This protein binds this small molecule.
Small molecule (SMILES): CC(=O)N[C@@H]1[C@@H](O)[C@H](O)[C@@H](CO)O[C@H]1O

Binding-site contacts:
Ligand atom N2 contacts residue ASN1131 of chain 1.F at 2.9 Å (h-bond).
Ligand atom O7 contacts residue ASN1131 of chain 1.F at 3.7 Å.
Ligand atom C3 contacts residue ASN1131 of chain 1.F at 3.8 Å.
Ligand atom C2 contacts residue ASN1131 of chain 1.F at 2.5 Å.
Ligand atom O5 contacts residue ASN1131 of chain 1.F at 2.4 Å (h-bond).
Ligand atom C4 contacts residue ASN1131 of chain 1.F at 4.2 Å.
Ligand atom C5 contacts residue ASN1131 of chain 1.F at 3.6 Å.
Ligand atom C1 contacts residue ASN1131 of chain 1.F at 1.4 Å.
Ligand atom C7 contacts residue ASN1131 of chain 1.F at 3.5 Å.

Sequence of chain 1.F:
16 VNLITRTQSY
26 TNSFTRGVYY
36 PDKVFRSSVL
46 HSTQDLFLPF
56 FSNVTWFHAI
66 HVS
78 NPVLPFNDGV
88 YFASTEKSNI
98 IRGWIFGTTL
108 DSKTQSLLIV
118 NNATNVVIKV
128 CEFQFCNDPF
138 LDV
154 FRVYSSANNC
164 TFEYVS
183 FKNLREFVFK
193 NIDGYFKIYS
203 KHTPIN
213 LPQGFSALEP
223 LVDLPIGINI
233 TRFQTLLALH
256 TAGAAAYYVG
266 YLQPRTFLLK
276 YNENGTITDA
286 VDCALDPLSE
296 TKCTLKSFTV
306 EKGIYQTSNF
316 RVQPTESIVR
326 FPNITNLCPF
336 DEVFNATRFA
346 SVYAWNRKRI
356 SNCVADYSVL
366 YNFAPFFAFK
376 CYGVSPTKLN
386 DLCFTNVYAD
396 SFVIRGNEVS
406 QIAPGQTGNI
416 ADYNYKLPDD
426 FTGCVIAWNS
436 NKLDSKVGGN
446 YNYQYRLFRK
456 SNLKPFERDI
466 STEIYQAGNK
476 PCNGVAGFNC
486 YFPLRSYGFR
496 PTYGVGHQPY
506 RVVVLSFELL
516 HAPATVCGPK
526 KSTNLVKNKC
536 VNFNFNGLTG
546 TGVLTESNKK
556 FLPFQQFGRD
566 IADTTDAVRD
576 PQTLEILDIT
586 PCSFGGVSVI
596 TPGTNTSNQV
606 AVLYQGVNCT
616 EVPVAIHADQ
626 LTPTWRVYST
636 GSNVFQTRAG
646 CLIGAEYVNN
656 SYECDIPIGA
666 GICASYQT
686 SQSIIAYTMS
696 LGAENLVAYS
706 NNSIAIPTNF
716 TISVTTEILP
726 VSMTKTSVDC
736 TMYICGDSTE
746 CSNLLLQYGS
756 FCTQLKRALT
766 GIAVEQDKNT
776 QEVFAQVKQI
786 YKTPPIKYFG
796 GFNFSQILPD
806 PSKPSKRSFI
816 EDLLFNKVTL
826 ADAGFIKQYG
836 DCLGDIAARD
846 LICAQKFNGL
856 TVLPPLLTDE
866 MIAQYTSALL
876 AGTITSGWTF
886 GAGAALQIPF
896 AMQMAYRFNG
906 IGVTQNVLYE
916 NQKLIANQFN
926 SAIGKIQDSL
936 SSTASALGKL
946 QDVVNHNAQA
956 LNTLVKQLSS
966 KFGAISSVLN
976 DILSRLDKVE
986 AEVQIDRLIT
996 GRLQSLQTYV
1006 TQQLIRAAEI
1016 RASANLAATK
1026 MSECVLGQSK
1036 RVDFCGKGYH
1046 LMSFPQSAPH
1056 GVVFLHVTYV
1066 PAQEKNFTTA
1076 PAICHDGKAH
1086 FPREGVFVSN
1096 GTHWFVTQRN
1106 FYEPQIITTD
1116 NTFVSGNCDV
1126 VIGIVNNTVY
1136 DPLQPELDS